Binding-site contacts:
Ligand atom C4 contacts residue ASN657 of chain 1.A at 4.2 Å.
Ligand atom C1 contacts residue ASN657 of chain 1.A at 1.4 Å.
Ligand atom O5 contacts residue ASN657 of chain 1.A at 2.4 Å (h-bond).
Ligand atom C7 contacts residue ASN657 of chain 1.A at 3.3 Å.
Ligand atom C3 contacts residue ASN657 of chain 1.A at 3.8 Å.
Ligand atom C5 contacts residue ASN657 of chain 1.A at 3.7 Å.
Ligand atom O7 contacts residue ASN657 of chain 1.A at 3.2 Å (h-bond).
Ligand atom C2 contacts residue ASN657 of chain 1.A at 2.5 Å.
Ligand atom N2 contacts residue ASN657 of chain 1.A at 2.9 Å (h-bond).
Ligand atom C8 contacts residue ASN657 of chain 1.A at 4.4 Å.

The small molecule below binds the protein below.
Small molecule (SMILES): CC(=O)N[C@@H]1[C@@H](O)[C@H](O)[C@@H](CO)O[C@H]1O

Sequence of chain 1.A:
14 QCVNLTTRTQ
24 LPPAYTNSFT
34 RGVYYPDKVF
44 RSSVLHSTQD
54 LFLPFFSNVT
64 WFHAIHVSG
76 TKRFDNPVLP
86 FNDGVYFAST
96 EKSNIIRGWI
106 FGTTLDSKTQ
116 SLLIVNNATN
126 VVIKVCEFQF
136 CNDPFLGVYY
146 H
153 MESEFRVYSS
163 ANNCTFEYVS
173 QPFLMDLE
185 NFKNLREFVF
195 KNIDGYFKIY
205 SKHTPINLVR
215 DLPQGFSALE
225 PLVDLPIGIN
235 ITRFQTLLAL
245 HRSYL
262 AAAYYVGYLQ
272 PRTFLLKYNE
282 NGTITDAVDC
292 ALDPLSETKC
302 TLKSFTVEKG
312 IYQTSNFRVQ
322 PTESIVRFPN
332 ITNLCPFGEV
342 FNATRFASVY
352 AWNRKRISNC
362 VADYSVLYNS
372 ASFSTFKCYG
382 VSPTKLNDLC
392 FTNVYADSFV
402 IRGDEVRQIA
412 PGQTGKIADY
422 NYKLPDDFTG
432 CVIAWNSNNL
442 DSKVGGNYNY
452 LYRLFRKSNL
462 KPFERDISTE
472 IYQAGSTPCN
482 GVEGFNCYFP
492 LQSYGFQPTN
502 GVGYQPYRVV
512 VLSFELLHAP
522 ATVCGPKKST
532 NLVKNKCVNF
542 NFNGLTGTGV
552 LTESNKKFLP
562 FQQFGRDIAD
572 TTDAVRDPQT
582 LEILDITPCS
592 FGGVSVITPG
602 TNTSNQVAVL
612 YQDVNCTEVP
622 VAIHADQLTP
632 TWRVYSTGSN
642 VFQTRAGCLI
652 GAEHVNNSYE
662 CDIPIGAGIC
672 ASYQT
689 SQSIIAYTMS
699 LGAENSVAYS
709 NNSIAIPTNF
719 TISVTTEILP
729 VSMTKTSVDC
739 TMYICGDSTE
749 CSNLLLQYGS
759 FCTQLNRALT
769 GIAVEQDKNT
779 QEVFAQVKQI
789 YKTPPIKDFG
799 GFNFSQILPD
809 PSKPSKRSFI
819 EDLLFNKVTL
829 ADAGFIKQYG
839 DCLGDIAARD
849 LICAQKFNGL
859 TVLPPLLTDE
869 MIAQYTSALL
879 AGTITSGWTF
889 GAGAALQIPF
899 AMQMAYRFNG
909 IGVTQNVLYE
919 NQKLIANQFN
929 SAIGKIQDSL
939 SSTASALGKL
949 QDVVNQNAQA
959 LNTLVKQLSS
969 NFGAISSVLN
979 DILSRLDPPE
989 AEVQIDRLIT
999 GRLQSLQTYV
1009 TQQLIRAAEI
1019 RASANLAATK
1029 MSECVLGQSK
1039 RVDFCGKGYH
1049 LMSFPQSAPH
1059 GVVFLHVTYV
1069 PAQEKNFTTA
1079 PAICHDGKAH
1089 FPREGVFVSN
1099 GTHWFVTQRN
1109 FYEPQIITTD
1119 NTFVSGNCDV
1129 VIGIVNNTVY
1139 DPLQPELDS